Sequence of chain 1.A:
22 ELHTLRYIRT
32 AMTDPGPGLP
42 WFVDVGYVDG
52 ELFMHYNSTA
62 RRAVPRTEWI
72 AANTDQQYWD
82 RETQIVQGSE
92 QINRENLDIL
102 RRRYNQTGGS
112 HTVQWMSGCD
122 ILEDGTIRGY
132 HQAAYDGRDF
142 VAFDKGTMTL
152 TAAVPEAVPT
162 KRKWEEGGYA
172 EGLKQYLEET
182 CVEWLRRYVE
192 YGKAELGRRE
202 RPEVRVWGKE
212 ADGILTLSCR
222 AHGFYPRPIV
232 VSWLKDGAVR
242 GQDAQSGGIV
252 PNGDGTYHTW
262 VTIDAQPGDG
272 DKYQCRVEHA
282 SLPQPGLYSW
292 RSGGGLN

Binding-site contacts:
Ligand atom N contacts residue ASN97 of chain 1.A at 3.0 Å (h-bond).
Ligand atom N contacts residue TYR177 of chain 1.A at 3.4 Å.
Ligand atom CA contacts residue TYR177 of chain 1.A at 3.4 Å (hydrophobic).
Ligand atom OD2 contacts residue ARG30 of chain 1.A at 3.5 Å.
Ligand atom O contacts residue TRP116 of chain 1.A at 3.4 Å.
Ligand atom CB contacts residue TYR189 of chain 1.A at 3.4 Å (hydrophobic).
Ligand atom CE1 contacts residue TYR170 of chain 1.A at 3.6 Å (hydrophobic).
Ligand atom OD2 contacts residue ASN94 of chain 1.A at 3.0 Å (h-bond).
Ligand atom N contacts residue TYR28 of chain 1.A at 2.8 Å (h-bond).
Ligand atom CG2 contacts residue TYR189 of chain 1.A at 3.0 Å (hydrophobic).
Ligand atom OH contacts residue LEU174 of chain 1.A at 3.5 Å (h-bond).
Ligand atom OXT contacts residue LYS164 of chain 1.A at 3.6 Å.
Ligand atom CB contacts residue ASN97 of chain 1.A at 3.4 Å.
Ligand atom C contacts residue ILE93 of chain 1.A at 3.7 Å (hydrophobic).
Ligand atom CG2 contacts residue TRP185 of chain 1.A at 3.0 Å (hydrophobic).
Ligand atom CB contacts residue HIS132 of chain 1.A at 3.5 Å.
Ligand atom O contacts residue ASN97 of chain 1.A at 2.8 Å (h-bond).
Ligand atom OG1 contacts residue TYR189 of chain 1.A at 2.9 Å (h-bond).
Ligand atom O contacts residue TRP165 of chain 1.A at 3.3 Å.
Ligand atom N contacts residue ILE93 of chain 1.A at 3.6 Å.
Ligand atom O contacts residue TYR177 of chain 1.A at 3.4 Å (h-bond).
Ligand atom OE1 contacts residue ILE86 of chain 1.A at 3.5 Å.
Ligand atom OXT contacts residue ARG104 of chain 1.A at 3.3 Å (salt-bridge).
Ligand atom O contacts residue TRP165 of chain 1.A at 3.2 Å (h-bond).
Ligand atom O contacts residue ASN97 of chain 1.A at 3.6 Å.
Ligand atom O contacts residue TRP116 of chain 1.A at 3.2 Å.
Ligand atom CB contacts residue SER90 of chain 1.A at 3.1 Å.
Ligand atom OXT contacts residue THR161 of chain 1.A at 3.2 Å (h-bond).
Ligand atom O contacts residue LYS164 of chain 1.A at 3.6 Å.
Ligand atom O contacts residue HIS132 of chain 1.A at 3.4 Å (h-bond).
Ligand atom O contacts residue TYR170 of chain 1.A at 3.2 Å.
Ligand atom CD1 contacts residue TRP116 of chain 1.A at 3.5 Å (hydrophobic).
Ligand atom CB contacts residue ILE86 of chain 1.A at 3.2 Å (hydrophobic).
Ligand atom CB contacts residue TRP185 of chain 1.A at 3.6 Å (hydrophobic).
Ligand atom OG1 contacts residue TRP185 of chain 1.A at 3.1 Å.
Ligand atom O contacts residue ILE93 of chain 1.A at 3.4 Å.
Ligand atom OH contacts residue GLY173 of chain 1.A at 3.2 Å.
Ligand atom CA contacts residue TRP116 of chain 1.A at 3.6 Å (hydrophobic).
Ligand atom N contacts residue GLU83 of chain 1.A at 3.6 Å (salt-bridge).
Ligand atom CA contacts residue ASN97 of chain 1.A at 3.6 Å.

A small-molecule ligand and the protein it binds are described below.
Small molecule (SMILES): CC(C)C[C@H](NC(=O)[C@H](CCCN=C(N)N)NC(=O)[C@H](CC(=O)O)NC(=O)[C@H](Cc1ccc(O)cc1)NC(=O)[C@H](CC(=O)O)NC(=O)[C@H](CCC(=O)O)NC(=O)[C@H](CCC(N)=O)NC(=O)CNC(=O)[C@H](C)NC(=O)[C@@H](N)[C@@H](C)O)C(=O)O